The small molecule below binds the protein below.
Small molecule (SMILES): c1nnc[nH]1

Sequence of chain 13.A:
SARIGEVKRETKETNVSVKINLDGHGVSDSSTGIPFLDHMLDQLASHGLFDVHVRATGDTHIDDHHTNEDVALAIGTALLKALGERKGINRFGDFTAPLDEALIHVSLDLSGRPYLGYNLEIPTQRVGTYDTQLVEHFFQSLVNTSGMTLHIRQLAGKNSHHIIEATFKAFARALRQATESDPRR

Binding-site contacts:
Ligand atom N1 contacts residue MN1 of chain 1.C at 4.4 Å.
Ligand atom C5 contacts residue MN1 of chain 1.C at 3.2 Å.
Ligand atom C3 contacts residue LEU105 of chain 23.A at 3.8 Å (hydrophobic).
Ligand atom C5 contacts residue MN1 of chain 1.B at 3.2 Å.
Ligand atom N4 contacts residue HIS72 of chain 1.A at 4.4 Å.
Ligand atom N2 contacts residue HIS72 of chain 1.A at 4.1 Å.
Ligand atom C3 contacts residue HIS168 of chain 23.A at 4.2 Å.
Ligand atom C5 contacts residue HIS72 of chain 1.A at 3.7 Å.
Ligand atom C5 contacts residue GLU171 of chain 23.A at 4.1 Å.
Ligand atom N4 contacts residue GLU75 of chain 1.A at 3.3 Å (salt-bridge).
Ligand atom N4 contacts residue MN1 of chain 1.C at 2.2 Å.
Ligand atom N1 contacts residue GLU171 of chain 23.A at 3.1 Å (salt-bridge).
Ligand atom N1 contacts residue MN1 of chain 1.B at 2.3 Å.
Ligand atom N1 contacts residue HIS72 of chain 1.A at 3.2 Å (h-bond).
Ligand atom N4 contacts residue LEU105 of chain 23.A at 4.1 Å.
Ligand atom N1 contacts residue HIS167 of chain 23.A at 3.2 Å (h-bond).
Ligand atom N2 contacts residue LEU105 of chain 23.A at 4.0 Å.
Ligand atom C5 contacts residue HIS168 of chain 23.A at 3.8 Å.
Ligand atom N2 contacts residue MN1 of chain 1.B at 3.2 Å.
Ligand atom N2 contacts residue MN1 of chain 1.C at 4.4 Å.
Ligand atom N4 contacts residue HIS71 of chain 1.A at 3.1 Å (h-bond).
Ligand atom C3 contacts residue HIS71 of chain 1.A at 4.4 Å.
Ligand atom C3 contacts residue ARG119 of chain 13.A at 4.5 Å.
Ligand atom N1 contacts residue LEU105 of chain 23.A at 4.2 Å.
Ligand atom N2 contacts residue GLU171 of chain 23.A at 3.6 Å.
Ligand atom C5 contacts residue GLU75 of chain 1.A at 4.2 Å.
Ligand atom C3 contacts residue MN1 of chain 1.B at 4.4 Å.
Ligand atom C5 contacts residue HIS167 of chain 23.A at 3.4 Å.
Ligand atom C5 contacts residue LEU105 of chain 23.A at 4.5 Å (hydrophobic).
Ligand atom N4 contacts residue HIS168 of chain 23.A at 3.4 Å (h-bond).
Ligand atom C3 contacts residue GLU75 of chain 1.A at 3.8 Å.
Ligand atom C5 contacts residue HIS71 of chain 1.A at 3.1 Å.
Ligand atom N1 contacts residue HIS71 of chain 1.A at 4.5 Å.
Ligand atom N4 contacts residue MN1 of chain 1.B at 4.4 Å.
Ligand atom C3 contacts residue MN1 of chain 1.C at 3.2 Å.

Sequence of chain 1.A:
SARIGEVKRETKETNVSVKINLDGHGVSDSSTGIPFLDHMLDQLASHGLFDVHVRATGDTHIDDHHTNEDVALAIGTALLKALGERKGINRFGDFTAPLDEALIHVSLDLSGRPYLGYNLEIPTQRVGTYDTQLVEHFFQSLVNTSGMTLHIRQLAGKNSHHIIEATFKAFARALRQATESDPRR

Sequence of chain 23.A:
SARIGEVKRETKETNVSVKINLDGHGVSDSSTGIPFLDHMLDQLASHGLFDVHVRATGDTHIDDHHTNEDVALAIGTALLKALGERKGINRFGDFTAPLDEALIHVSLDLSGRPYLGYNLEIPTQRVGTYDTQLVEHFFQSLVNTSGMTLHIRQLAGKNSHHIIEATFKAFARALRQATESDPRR